Sequence of chain 46.C:
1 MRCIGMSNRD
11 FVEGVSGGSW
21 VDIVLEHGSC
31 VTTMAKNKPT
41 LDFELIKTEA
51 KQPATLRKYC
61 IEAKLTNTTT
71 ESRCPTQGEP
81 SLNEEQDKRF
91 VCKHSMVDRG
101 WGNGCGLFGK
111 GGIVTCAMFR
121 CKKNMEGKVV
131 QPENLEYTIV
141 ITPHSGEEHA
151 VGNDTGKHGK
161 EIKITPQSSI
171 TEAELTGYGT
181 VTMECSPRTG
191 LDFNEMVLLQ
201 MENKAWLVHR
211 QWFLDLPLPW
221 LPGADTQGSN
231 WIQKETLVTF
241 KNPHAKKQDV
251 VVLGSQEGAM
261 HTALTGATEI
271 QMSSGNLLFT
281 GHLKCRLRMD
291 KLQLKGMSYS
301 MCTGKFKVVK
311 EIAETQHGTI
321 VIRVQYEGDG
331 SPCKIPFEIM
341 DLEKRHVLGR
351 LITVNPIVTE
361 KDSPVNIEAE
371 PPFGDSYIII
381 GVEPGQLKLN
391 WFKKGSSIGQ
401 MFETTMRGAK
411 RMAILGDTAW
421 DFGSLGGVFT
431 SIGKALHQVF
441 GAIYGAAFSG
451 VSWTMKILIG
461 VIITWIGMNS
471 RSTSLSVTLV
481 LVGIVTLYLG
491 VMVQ

Sequence of chain 48.E:
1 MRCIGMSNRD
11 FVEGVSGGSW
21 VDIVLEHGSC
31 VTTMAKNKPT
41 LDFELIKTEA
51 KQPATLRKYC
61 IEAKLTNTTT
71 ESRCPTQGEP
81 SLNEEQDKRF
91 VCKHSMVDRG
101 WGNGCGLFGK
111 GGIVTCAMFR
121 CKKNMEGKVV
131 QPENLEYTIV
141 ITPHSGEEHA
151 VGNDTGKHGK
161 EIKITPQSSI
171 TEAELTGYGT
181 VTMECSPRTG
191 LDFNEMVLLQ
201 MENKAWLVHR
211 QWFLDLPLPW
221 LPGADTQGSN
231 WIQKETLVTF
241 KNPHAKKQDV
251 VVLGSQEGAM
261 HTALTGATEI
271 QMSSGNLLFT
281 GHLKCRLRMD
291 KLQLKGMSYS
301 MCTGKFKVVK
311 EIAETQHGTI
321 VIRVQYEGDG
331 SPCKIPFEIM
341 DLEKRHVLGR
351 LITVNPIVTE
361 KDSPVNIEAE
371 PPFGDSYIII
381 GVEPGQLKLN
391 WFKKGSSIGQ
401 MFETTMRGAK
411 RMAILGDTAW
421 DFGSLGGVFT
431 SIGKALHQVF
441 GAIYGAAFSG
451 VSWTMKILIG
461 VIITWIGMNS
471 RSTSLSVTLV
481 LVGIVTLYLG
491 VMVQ

This protein binds this small molecule.
Small molecule (SMILES): CC(=O)N[C@@H]1[C@@H](O)[C@H](O)[C@@H](CO)O[C@H]1O

Binding-site contacts:
Ligand atom C3 contacts residue ASN67 of chain 46.C at 3.8 Å.
Ligand atom C5 contacts residue ASN67 of chain 46.C at 3.7 Å.
Ligand atom C8 contacts residue PHE90 of chain 46.C at 3.7 Å (hydrophobic).
Ligand atom C7 contacts residue MET118 of chain 46.C at 4.0 Å (hydrophobic).
Ligand atom C8 contacts residue SER300 of chain 48.E at 1.9 Å.
Ligand atom C2 contacts residue MET118 of chain 46.C at 4.5 Å (hydrophobic).
Ligand atom C2 contacts residue ASN67 of chain 46.C at 2.5 Å.
Ligand atom O7 contacts residue PHE90 of chain 46.C at 4.4 Å.
Ligand atom N2 contacts residue ASN67 of chain 46.C at 2.9 Å (h-bond).
Ligand atom C8 contacts residue ASN67 of chain 46.C at 4.4 Å.
Ligand atom C7 contacts residue ASN67 of chain 46.C at 3.3 Å.
Ligand atom O7 contacts residue SER300 of chain 48.E at 4.3 Å.
Ligand atom C7 contacts residue PHE90 of chain 46.C at 4.2 Å (hydrophobic).
Ligand atom N2 contacts residue MET118 of chain 46.C at 3.6 Å.
Ligand atom N2 contacts residue SER300 of chain 48.E at 3.9 Å.
Ligand atom C8 contacts residue MET118 of chain 46.C at 3.8 Å (hydrophobic).
Ligand atom O5 contacts residue ASN67 of chain 46.C at 2.4 Å (h-bond).
Ligand atom C4 contacts residue ASN67 of chain 46.C at 4.2 Å.
Ligand atom O7 contacts residue ASN67 of chain 46.C at 3.3 Å (h-bond).
Ligand atom C8 contacts residue ARG89 of chain 46.C at 3.3 Å.
Ligand atom C7 contacts residue SER300 of chain 48.E at 3.4 Å.
Ligand atom C1 contacts residue ASN67 of chain 46.C at 1.4 Å.
Ligand atom C1 contacts residue MET118 of chain 46.C at 4.1 Å (hydrophobic).